Sequence of chain 1.A:
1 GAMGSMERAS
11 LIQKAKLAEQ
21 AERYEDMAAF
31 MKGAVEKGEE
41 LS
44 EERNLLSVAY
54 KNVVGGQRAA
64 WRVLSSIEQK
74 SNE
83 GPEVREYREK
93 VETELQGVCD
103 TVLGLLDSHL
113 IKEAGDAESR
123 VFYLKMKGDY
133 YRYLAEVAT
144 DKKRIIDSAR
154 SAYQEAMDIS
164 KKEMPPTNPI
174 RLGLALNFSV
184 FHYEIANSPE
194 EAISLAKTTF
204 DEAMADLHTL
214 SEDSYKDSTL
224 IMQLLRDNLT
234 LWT

Binding-site contacts:
Ligand atom C18 contacts residue 0AW1 of chain 1.F at 3.4 Å.
Ligand atom C25 contacts residue 0AW1 of chain 1.F at 3.7 Å.
Ligand atom C16 contacts residue 0AW1 of chain 1.F at 3.3 Å.
Ligand atom N15 contacts residue 0AW1 of chain 1.F at 3.8 Å.
Ligand atom C21 contacts residue ILE224 of chain 1.A at 3.4 Å (hydrophobic).
Ligand atom C13 contacts residue CSO43 of chain 1.A at 4.3 Å.
Ligand atom C12 contacts residue 0AW1 of chain 1.F at 3.6 Å.
Ligand atom O22 contacts residue PRO172 of chain 1.A at 4.1 Å.
Ligand atom C07 contacts residue CSO43 of chain 1.A at 4.1 Å.
Ligand atom O26 contacts residue CSO43 of chain 1.A at 3.5 Å (h-bond).
Ligand atom C25 contacts residue ASP220 of chain 1.A at 4.0 Å.
Ligand atom C18 contacts residue ASN47 of chain 1.A at 4.0 Å.
Ligand atom C02 contacts residue ASN171 of chain 1.A at 4.2 Å.
Ligand atom C18 contacts residue PRO172 of chain 1.A at 4.1 Å (hydrophobic).
Ligand atom O26 contacts residue ASN47 of chain 1.A at 3.5 Å (h-bond).
Ligand atom C10 contacts residue 0AW1 of chain 1.F at 4.0 Å.
Ligand atom C20 contacts residue PRO172 of chain 1.A at 4.2 Å (hydrophobic).
Ligand atom C19 contacts residue 0AW1 of chain 1.F at 3.4 Å.
Ligand atom C11 contacts residue 0AW1 of chain 1.F at 3.4 Å.
Ligand atom C25 contacts residue PRO172 of chain 1.A at 4.2 Å (hydrophobic).
Ligand atom C17 contacts residue 0AW1 of chain 1.F at 3.3 Å.
Ligand atom C09 contacts residue CSO43 of chain 1.A at 3.8 Å.
Ligand atom O22 contacts residue ILE224 of chain 1.A at 3.6 Å.
Ligand atom C14 contacts residue CSO43 of chain 1.A at 4.1 Å.
Ligand atom N01 contacts residue PRO172 of chain 1.A at 3.7 Å.
Ligand atom C24 contacts residue ASP220 of chain 1.A at 3.8 Å.
Ligand atom C23 contacts residue 0AW1 of chain 1.F at 3.6 Å.
Ligand atom C07 contacts residue 0AW1 of chain 1.F at 4.3 Å.
Ligand atom C23 contacts residue PRO172 of chain 1.A at 3.7 Å (hydrophobic).
Ligand atom C19 contacts residue PRO172 of chain 1.A at 3.7 Å (hydrophobic).
Ligand atom N01 contacts residue ASN171 of chain 1.A at 4.2 Å.
Ligand atom C20 contacts residue 0AW1 of chain 1.F at 3.5 Å.
Ligand atom O26 contacts residue 0AW1 of chain 1.F at 3.5 Å.
Ligand atom N03 contacts residue ASN171 of chain 1.A at 3.9 Å.
Ligand atom C14 contacts residue 0AW1 of chain 1.F at 3.7 Å.
Ligand atom C24 contacts residue PRO172 of chain 1.A at 4.0 Å (hydrophobic).
Ligand atom C21 contacts residue 0AW1 of chain 1.F at 3.3 Å.
Ligand atom C08 contacts residue CSO43 of chain 1.A at 3.8 Å.
Ligand atom O22 contacts residue 0AW1 of chain 1.F at 3.6 Å.
Ligand atom C24 contacts residue 0AW1 of chain 1.F at 3.8 Å.

The protein below binds the small molecule below.
Small molecule (SMILES): [H]/N=C(\N)c1cc(-c2ccccc2)c(CNC(=O)c2ccc3c(c2)CCO3)s1